Sequence of chain 1.A:
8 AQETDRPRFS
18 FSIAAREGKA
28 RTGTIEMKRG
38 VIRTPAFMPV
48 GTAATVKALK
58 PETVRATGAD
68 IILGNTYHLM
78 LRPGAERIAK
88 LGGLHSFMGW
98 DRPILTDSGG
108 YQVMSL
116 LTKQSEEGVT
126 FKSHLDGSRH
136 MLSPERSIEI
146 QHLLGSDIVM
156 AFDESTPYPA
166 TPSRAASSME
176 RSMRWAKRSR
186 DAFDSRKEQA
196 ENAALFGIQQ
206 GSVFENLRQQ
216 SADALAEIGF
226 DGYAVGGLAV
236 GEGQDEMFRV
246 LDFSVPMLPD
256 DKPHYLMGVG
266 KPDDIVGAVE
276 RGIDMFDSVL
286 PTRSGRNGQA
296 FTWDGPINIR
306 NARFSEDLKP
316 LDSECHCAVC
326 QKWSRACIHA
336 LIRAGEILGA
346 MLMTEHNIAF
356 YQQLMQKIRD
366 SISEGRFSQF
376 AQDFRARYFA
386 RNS

A small-molecule ligand and the protein it binds are described below.
Small molecule (SMILES): CCS(C)(=O)=O

Binding-site contacts:
Ligand atom C1 contacts residue R4W1 of chain 1.F at 4.0 Å.
Ligand atom C1 contacts residue ALA55 of chain 1.A at 4.3 Å (hydrophobic).
Ligand atom O contacts residue ILE69 of chain 1.A at 4.4 Å.
Ligand atom C2 contacts residue R4W1 of chain 1.F at 4.3 Å.
Ligand atom C2 contacts residue ALA51 of chain 1.A at 3.6 Å (hydrophobic).
Ligand atom C2 contacts residue THR49 of chain 1.A at 3.3 Å.
Ligand atom O contacts residue R4W1 of chain 1.F at 4.2 Å.
Ligand atom S contacts residue R4W1 of chain 1.F at 4.3 Å.
Ligand atom C contacts residue ILE69 of chain 1.A at 4.1 Å (hydrophobic).
Ligand atom O1 contacts residue R4W1 of chain 1.F at 3.5 Å.
Ligand atom O contacts residue PRO58 of chain 1.A at 4.3 Å.
Ligand atom O1 contacts residue GLY48 of chain 1.A at 3.2 Å.
Ligand atom C1 contacts residue ALA51 of chain 1.A at 4.5 Å (hydrophobic).
Ligand atom C contacts residue MET95 of chain 1.A at 3.5 Å (hydrophobic).
Ligand atom C contacts residue GLY48 of chain 1.A at 4.4 Å.
Ligand atom S contacts residue THR49 of chain 1.A at 3.8 Å.
Ligand atom C2 contacts residue ALA50 of chain 1.A at 3.1 Å (hydrophobic).
Ligand atom C2 contacts residue LEU56 of chain 1.A at 3.6 Å (hydrophobic).
Ligand atom C1 contacts residue LEU56 of chain 1.A at 3.0 Å (hydrophobic).
Ligand atom O1 contacts residue THR49 of chain 1.A at 3.0 Å (h-bond).
Ligand atom C2 contacts residue ALA55 of chain 1.A at 3.5 Å (hydrophobic).
Ligand atom C contacts residue THR49 of chain 1.A at 3.0 Å.
Ligand atom S contacts residue LEU56 of chain 1.A at 4.5 Å.
Ligand atom C1 contacts residue PRO58 of chain 1.A at 4.4 Å (hydrophobic).
Ligand atom C1 contacts residue THR49 of chain 1.A at 4.2 Å.
Ligand atom S contacts residue GLY48 of chain 1.A at 4.3 Å.
Ligand atom O contacts residue VAL61 of chain 1.A at 3.5 Å.